A protein and the small-molecule ligand that binds it are described below.
Small molecule (SMILES): CC(=O)C(=O)O

Sequence of chain 1.B:
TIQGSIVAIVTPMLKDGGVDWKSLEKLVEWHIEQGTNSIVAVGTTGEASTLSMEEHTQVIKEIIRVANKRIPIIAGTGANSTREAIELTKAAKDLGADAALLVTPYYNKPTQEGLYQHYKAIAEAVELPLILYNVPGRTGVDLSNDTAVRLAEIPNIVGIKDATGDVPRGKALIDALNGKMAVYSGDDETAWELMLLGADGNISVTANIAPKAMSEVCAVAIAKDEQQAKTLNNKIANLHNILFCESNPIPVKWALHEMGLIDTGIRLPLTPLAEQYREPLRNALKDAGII

Binding-site contacts:
Ligand atom OXT contacts residue ALA8 of chain 1.B at 4.2 Å.
Ligand atom CB contacts residue VAL205 of chain 1.B at 4.2 Å (hydrophobic).
Ligand atom OXT contacts residue LEU101 of chain 1.B at 3.6 Å.
Ligand atom C contacts residue LYS161 of chain 1.B at 2.3 Å.
Ligand atom CB contacts residue ILE203 of chain 1.B at 3.2 Å (hydrophobic).
Ligand atom CA contacts residue GOL1 of chain 1.H at 3.5 Å.
Ligand atom C contacts residue ALA8 of chain 1.B at 3.6 Å (hydrophobic).
Ligand atom CA contacts residue THR45 of chain 1.B at 4.5 Å.
Ligand atom O contacts residue THR44 of chain 1.B at 3.5 Å.
Ligand atom O contacts residue LYS161 of chain 1.B at 3.5 Å (salt-bridge).
Ligand atom O contacts residue TYR133 of chain 1.B at 4.2 Å.
Ligand atom CB contacts residue ALA8 of chain 1.B at 4.0 Å (hydrophobic).
Ligand atom CB contacts residue THR45 of chain 1.B at 4.4 Å.
Ligand atom CA contacts residue LYS161 of chain 1.B at 1.4 Å.
Ligand atom O contacts residue GLY43 of chain 1.B at 4.4 Å.
Ligand atom C contacts residue THR45 of chain 1.B at 3.9 Å.
Ligand atom OXT contacts residue GLY43 of chain 1.B at 3.7 Å.
Ligand atom CA contacts residue TYR133 of chain 1.B at 3.6 Å (hydrophobic).
Ligand atom O contacts residue ALA8 of chain 1.B at 3.4 Å.
Ligand atom OXT contacts residue VAL40 of chain 1.B at 4.4 Å.
Ligand atom OXT contacts residue THR44 of chain 1.B at 3.4 Å (h-bond).
Ligand atom CA contacts residue ILE203 of chain 1.B at 4.2 Å (hydrophobic).
Ligand atom OXT contacts residue TYR133 of chain 1.B at 3.8 Å.
Ligand atom OXT contacts residue LYS161 of chain 1.B at 2.9 Å (salt-bridge).
Ligand atom CB contacts residue GOL1 of chain 1.H at 3.0 Å.
Ligand atom C contacts residue THR44 of chain 1.B at 3.8 Å.
Ligand atom CA contacts residue ALA8 of chain 1.B at 4.0 Å (hydrophobic).
Ligand atom O contacts residue THR45 of chain 1.B at 2.7 Å (h-bond).
Ligand atom CB contacts residue LYS161 of chain 1.B at 2.5 Å.
Ligand atom C contacts residue TYR133 of chain 1.B at 3.7 Å (hydrophobic).